This small molecule binds to this protein.
Small molecule (SMILES): O=Cc1ccc(Oc2ccccc2)c(O)c1

Binding-site contacts:
Ligand atom C3 contacts residue FT01 of chain 2.C at 1.4 Å.
Ligand atom C14 contacts residue SER117 of chain 1.A at 2.6 Å.
Ligand atom C12 contacts residue ALA108 of chain 1.A at 3.8 Å (hydrophobic).
Ligand atom C6 contacts residue ALA108 of chain 1.A at 3.7 Å (hydrophobic).
Ligand atom C13 contacts residue LEU17 of chain 2.A at 3.0 Å (hydrophobic).
Ligand atom C6 contacts residue FT01 of chain 2.C at 1.1 Å.
Ligand atom C4 contacts residue LEU110 of chain 1.A at 3.8 Å (hydrophobic).
Ligand atom O15 contacts residue ALA108 of chain 1.A at 3.1 Å (h-bond).
Ligand atom C13 contacts residue FT01 of chain 2.C at 0.6 Å.
Ligand atom O15 contacts residue THR119 of chain 1.A at 3.0 Å (h-bond).
Ligand atom C4 contacts residue SER117 of chain 1.A at 3.5 Å.
Ligand atom O7 contacts residue FT01 of chain 2.C at 1.0 Å.
Ligand atom C10 contacts residue LYS15 of chain 1.A at 3.5 Å.
Ligand atom C9 contacts residue LEU17 of chain 1.A at 3.1 Å (hydrophobic).
Ligand atom C12 contacts residue FT01 of chain 2.C at 1.2 Å.
Ligand atom C14 contacts residue FT01 of chain 2.C at 2.4 Å.
Ligand atom C8 contacts residue FT01 of chain 2.C at 0.5 Å.
Ligand atom C1 contacts residue FT01 of chain 2.C at 0.5 Å.
Ligand atom C14 contacts residue THR118 of chain 1.A at 3.5 Å.
Ligand atom C2 contacts residue FT01 of chain 2.C at 0.8 Å.
Ligand atom C12 contacts residue LEU17 of chain 2.A at 3.6 Å (hydrophobic).
Ligand atom C9 contacts residue FT01 of chain 2.C at 0.6 Å.
Ligand atom C4 contacts residue THR119 of chain 1.A at 3.7 Å.
Ligand atom C5 contacts residue ALA108 of chain 1.A at 3.7 Å (hydrophobic).
Ligand atom O15 contacts residue ALA109 of chain 1.A at 3.6 Å.
Ligand atom C11 contacts residue LYS15 of chain 1.A at 3.3 Å.
Ligand atom C14 contacts residue THR119 of chain 1.A at 3.3 Å.
Ligand atom C5 contacts residue FT01 of chain 2.C at 0.9 Å.
Ligand atom O16 contacts residue LEU110 of chain 2.A at 3.4 Å.
Ligand atom O16 contacts residue FT01 of chain 2.C at 0.9 Å.
Ligand atom C4 contacts residue FT01 of chain 2.C at 1.1 Å.
Ligand atom O15 contacts residue SER117 of chain 1.A at 3.0 Å (h-bond).
Ligand atom C14 contacts residue LEU110 of chain 1.A at 3.9 Å (hydrophobic).
Ligand atom C10 contacts residue LEU17 of chain 1.A at 3.8 Å (hydrophobic).
Ligand atom C11 contacts residue FT01 of chain 2.C at 1.6 Å.
Ligand atom O15 contacts residue LEU110 of chain 1.A at 3.8 Å.
Ligand atom C3 contacts residue LEU110 of chain 2.A at 3.3 Å (hydrophobic).
Ligand atom C10 contacts residue FT01 of chain 2.C at 1.6 Å.
Ligand atom O15 contacts residue THR118 of chain 1.A at 2.8 Å.
Ligand atom O15 contacts residue FT01 of chain 2.C at 2.8 Å (h-bond).

Sequence of chain 2.A:
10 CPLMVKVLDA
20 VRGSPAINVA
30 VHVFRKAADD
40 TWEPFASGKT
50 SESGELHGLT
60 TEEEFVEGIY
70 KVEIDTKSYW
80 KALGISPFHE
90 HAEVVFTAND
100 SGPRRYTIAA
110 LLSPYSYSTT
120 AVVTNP

Sequence of chain 1.A:
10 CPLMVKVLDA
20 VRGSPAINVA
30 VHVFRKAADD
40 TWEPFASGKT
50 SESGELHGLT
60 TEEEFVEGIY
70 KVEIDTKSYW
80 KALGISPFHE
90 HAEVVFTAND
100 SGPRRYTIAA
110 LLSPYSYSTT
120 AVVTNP